Binding-site contacts:
Ligand atom C11 contacts residue THR21 of chain 1.PA at 3.3 Å.
Ligand atom C27 contacts residue LEU14 of chain 1.PA at 3.9 Å (hydrophobic).
Ligand atom CM3 contacts residue MET164 of chain 1.P at 3.5 Å (hydrophobic).
Ligand atom C8 contacts residue ARG54 of chain 1.C at 3.1 Å.
Ligand atom C22 contacts residue MET225 of chain 1.PA at 3.5 Å (hydrophobic).
Ligand atom C12 contacts residue ASP51 of chain 1.PA at 4.0 Å.
Ligand atom CM5 contacts residue ARG54 of chain 1.C at 3.3 Å.
Ligand atom C19 contacts residue MET225 of chain 1.PA at 4.0 Å (hydrophobic).
Ligand atom C26 contacts residue LEU14 of chain 1.PA at 3.8 Å (hydrophobic).
Ligand atom C11 contacts residue PHE224 of chain 1.PA at 3.2 Å (hydrophobic).
Ligand atom C21 contacts residue MET225 of chain 1.PA at 3.4 Å (hydrophobic).
Ligand atom O1 contacts residue ARG25 of chain 1.PA at 3.5 Å.
Ligand atom C23 contacts residue ALA52 of chain 1.PA at 3.6 Å (hydrophobic).
Ligand atom CM2 contacts residue VAL52 of chain 1.C at 3.5 Å (hydrophobic).
Ligand atom C20 contacts residue MET225 of chain 1.PA at 3.7 Å (hydrophobic).
Ligand atom C7 contacts residue ARG54 of chain 1.C at 4.1 Å.
Ligand atom C10 contacts residue VAL52 of chain 1.C at 3.6 Å (hydrophobic).
Ligand atom C10 contacts residue TRP23 of chain 1.C at 3.7 Å (hydrophobic).
Ligand atom C31 contacts residue ILE11 of chain 1.PA at 3.6 Å (hydrophobic).
Ligand atom CM2 contacts residue ASP47 of chain 1.C at 3.3 Å.
Ligand atom C9 contacts residue PHE224 of chain 1.PA at 4.0 Å (hydrophobic).
Ligand atom C15 contacts residue LEU55 of chain 1.PA at 3.6 Å (hydrophobic).
Ligand atom C13 contacts residue TRP23 of chain 1.C at 4.0 Å (hydrophobic).
Ligand atom C4 contacts residue PHE53 of chain 1.C at 3.9 Å (hydrophobic).
Ligand atom C15 contacts residue PHE224 of chain 1.PA at 3.1 Å (hydrophobic).
Ligand atom C12 contacts residue TRP23 of chain 1.C at 3.5 Å (hydrophobic).
Ligand atom C13 contacts residue THR21 of chain 1.PA at 4.0 Å.
Ligand atom C12 contacts residue PHE224 of chain 1.PA at 3.5 Å (hydrophobic).
Ligand atom C14 contacts residue PHE224 of chain 1.PA at 3.5 Å (hydrophobic).
Ligand atom C20 contacts residue ALA52 of chain 1.PA at 4.0 Å (hydrophobic).
Ligand atom O4 contacts residue PHE53 of chain 1.C at 3.4 Å (h-bond).
Ligand atom C16 contacts residue ASP51 of chain 1.PA at 3.7 Å.
Ligand atom O4 contacts residue GLU204 of chain 1.PA at 3.8 Å.
Ligand atom C21 contacts residue ALA18 of chain 1.PA at 3.8 Å (hydrophobic).
Ligand atom C15 contacts residue TRP23 of chain 1.C at 3.8 Å (hydrophobic).
Ligand atom C19 contacts residue ALA52 of chain 1.PA at 3.9 Å (hydrophobic).
Ligand atom C23 contacts residue ALA18 of chain 1.PA at 4.0 Å (hydrophobic).
Ligand atom C13 contacts residue ASP51 of chain 1.PA at 3.2 Å.
Ligand atom C7 contacts residue PHE224 of chain 1.PA at 3.6 Å (hydrophobic).
Ligand atom C8 contacts residue PHE224 of chain 1.PA at 3.5 Å (hydrophobic).

The protein below binds the small molecule below.
Small molecule (SMILES): COC1=C(OC)C(=O)C(C/C=C(/C)CCC=C(C)CC/C=C(/C)CC/C=C(\C)CC/C=C(\C)CC/C=C(\C)CC/C=C(/C)CCC=C(C)CCC=C(C)CCC=C(C)C)=C(C)C1=O

Sequence of chain 1.PA:
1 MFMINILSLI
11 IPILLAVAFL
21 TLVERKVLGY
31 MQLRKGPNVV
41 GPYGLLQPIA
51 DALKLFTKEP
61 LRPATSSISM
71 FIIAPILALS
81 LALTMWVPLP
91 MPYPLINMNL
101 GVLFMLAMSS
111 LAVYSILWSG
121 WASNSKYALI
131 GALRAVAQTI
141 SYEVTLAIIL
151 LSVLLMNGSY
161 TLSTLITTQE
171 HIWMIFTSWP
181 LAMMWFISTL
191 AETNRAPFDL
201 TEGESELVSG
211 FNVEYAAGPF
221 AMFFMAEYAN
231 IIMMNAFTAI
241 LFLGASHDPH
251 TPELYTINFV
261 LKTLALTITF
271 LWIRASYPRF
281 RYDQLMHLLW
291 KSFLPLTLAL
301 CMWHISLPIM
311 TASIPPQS

Sequence of chain 1.P:
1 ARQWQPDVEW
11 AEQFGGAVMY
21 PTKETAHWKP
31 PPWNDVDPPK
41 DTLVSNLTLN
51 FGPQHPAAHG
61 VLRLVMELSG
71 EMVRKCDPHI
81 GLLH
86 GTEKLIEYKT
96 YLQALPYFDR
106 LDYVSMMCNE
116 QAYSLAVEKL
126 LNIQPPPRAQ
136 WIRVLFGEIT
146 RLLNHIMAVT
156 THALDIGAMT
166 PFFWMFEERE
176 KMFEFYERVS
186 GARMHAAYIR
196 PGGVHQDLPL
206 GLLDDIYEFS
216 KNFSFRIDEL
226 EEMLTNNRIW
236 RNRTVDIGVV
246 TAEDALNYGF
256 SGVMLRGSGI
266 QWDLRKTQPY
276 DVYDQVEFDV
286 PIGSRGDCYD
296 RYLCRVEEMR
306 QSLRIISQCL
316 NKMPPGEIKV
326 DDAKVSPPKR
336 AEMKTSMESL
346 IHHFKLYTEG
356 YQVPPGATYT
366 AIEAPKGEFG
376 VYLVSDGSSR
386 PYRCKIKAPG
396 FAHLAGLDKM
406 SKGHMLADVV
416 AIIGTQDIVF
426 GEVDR

Sequence of chain 1.C:
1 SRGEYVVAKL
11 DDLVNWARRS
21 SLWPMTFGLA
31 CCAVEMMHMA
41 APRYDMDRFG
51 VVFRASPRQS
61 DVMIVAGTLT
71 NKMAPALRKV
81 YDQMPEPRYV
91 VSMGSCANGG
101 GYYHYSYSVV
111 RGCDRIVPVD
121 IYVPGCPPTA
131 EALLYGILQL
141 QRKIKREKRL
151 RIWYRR